Binding-site contacts:
Ligand atom P contacts residue SER239 of chain 1.D at 3.7 Å.
Ligand atom O6 contacts residue GLY264 of chain 1.D at 3.4 Å.
Ligand atom N3 contacts residue CYS182 of chain 1.D at 3.4 Å.
Ligand atom C8 contacts residue ILE181 of chain 1.D at 3.7 Å (hydrophobic).
Ligand atom N7 contacts residue MET265 of chain 1.D at 3.1 Å (h-bond).
Ligand atom O2P contacts residue GLY179 of chain 1.D at 3.5 Å.
Ligand atom O3P contacts residue SER239 of chain 1.D at 2.9 Å (h-bond).
Ligand atom O6 contacts residue GLY291 of chain 1.D at 3.6 Å.
Ligand atom O3P contacts residue SER180 of chain 1.D at 2.6 Å (h-bond).
Ligand atom O2P contacts residue GLY217 of chain 1.D at 2.9 Å (h-bond).
Ligand atom O1P contacts residue SER239 of chain 1.D at 3.3 Å (h-bond).
Ligand atom O6 contacts residue GLY266 of chain 1.D at 2.6 Å (h-bond).
Ligand atom C2 contacts residue CYS182 of chain 1.D at 3.1 Å (hydrophobic).
Ligand atom N7 contacts residue ILE181 of chain 1.D at 3.5 Å.
Ligand atom O3P contacts residue TYR262 of chain 1.D at 2.6 Å (h-bond).
Ligand atom O3' contacts residue ALA50 of chain 1.D at 3.3 Å.
Ligand atom P contacts residue SER180 of chain 1.D at 3.7 Å.
Ligand atom C5 contacts residue ILE181 of chain 1.D at 3.7 Å (hydrophobic).
Ligand atom C4' contacts residue ASP215 of chain 1.D at 3.6 Å.
Ligand atom C2 contacts residue 8L41 of chain 1.Y at 3.2 Å.
Ligand atom N1 contacts residue 8L41 of chain 1.Y at 3.4 Å (h-bond).
Ligand atom O3' contacts residue ASP215 of chain 1.D at 2.7 Å (salt-bridge).
Ligand atom O2P contacts residue SER180 of chain 1.D at 2.9 Å (h-bond).
Ligand atom O1P contacts residue GLY238 of chain 1.D at 2.7 Å (h-bond).
Ligand atom O2' contacts residue ASN154 of chain 1.D at 3.5 Å (h-bond).
Ligand atom C2' contacts residue ASP215 of chain 1.D at 3.7 Å.
Ligand atom O6 contacts residue MET265 of chain 1.D at 3.2 Å (h-bond).
Ligand atom N1 contacts residue GLU290 of chain 1.D at 2.8 Å (salt-bridge).
Ligand atom N3 contacts residue 8L41 of chain 1.Y at 3.7 Å.
Ligand atom O1P contacts residue MET237 of chain 1.D at 3.6 Å.
Ligand atom O6 contacts residue GLU290 of chain 1.D at 3.7 Å.
Ligand atom C3' contacts residue ASP215 of chain 1.D at 3.6 Å.
Ligand atom N7 contacts residue GLY264 of chain 1.D at 3.5 Å.
Ligand atom C5' contacts residue TYR262 of chain 1.D at 3.6 Å (hydrophobic).
Ligand atom O5' contacts residue GLY179 of chain 1.D at 3.6 Å.
Ligand atom O5' contacts residue GLY216 of chain 1.D at 3.5 Å.
Ligand atom C6 contacts residue GLY266 of chain 1.D at 3.7 Å.
Ligand atom O2' contacts residue ASP215 of chain 1.D at 2.5 Å (salt-bridge).
Ligand atom C2 contacts residue GLU290 of chain 1.D at 3.5 Å.
Ligand atom C6 contacts residue GLU290 of chain 1.D at 3.7 Å.

Sequence of chain 1.D:
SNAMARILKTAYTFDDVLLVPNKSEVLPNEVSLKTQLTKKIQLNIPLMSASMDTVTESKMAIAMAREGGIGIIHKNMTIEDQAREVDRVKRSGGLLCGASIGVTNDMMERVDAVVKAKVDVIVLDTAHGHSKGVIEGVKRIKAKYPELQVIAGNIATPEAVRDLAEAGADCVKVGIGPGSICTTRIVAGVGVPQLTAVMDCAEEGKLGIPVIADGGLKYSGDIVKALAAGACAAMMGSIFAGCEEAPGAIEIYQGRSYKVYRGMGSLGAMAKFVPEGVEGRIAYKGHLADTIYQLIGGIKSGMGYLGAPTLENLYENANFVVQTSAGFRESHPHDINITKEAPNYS

A protein and the small-molecule ligand that binds it are described below.
Small molecule (SMILES): O=c1[nH]cnc2c1ncn2[C@@H]1O[C@H](COP(=O)(O)O)[C@@H](O)[C@H]1O